Sequence of chain 1.A:
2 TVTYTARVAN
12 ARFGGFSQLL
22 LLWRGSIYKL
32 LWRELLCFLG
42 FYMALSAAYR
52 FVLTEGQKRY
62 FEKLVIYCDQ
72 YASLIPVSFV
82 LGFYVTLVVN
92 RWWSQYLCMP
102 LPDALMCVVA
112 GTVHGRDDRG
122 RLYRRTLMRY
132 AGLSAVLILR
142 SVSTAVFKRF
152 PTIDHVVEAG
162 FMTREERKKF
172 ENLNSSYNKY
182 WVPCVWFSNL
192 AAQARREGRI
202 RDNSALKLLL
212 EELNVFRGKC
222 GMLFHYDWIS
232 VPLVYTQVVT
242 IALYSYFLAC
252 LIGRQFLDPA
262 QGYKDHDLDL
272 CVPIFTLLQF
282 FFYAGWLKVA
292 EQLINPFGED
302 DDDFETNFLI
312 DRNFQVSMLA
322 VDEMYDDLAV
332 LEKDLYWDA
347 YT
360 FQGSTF

A protein and the small-molecule ligand that binds it are described below.
Small molecule (SMILES): C[C@@H]1CC[C@@]2(OC1)O[C@H]1C[C@H]3[C@@H]4CC=C5C[C@@H](OCCC(CO)CO)CC[C@]5(C)[C@H]4CC[C@]3(C)[C@H]1[C@@H]2C

Binding-site contacts:
Ligand atom C05 contacts residue ILE253 of chain 1.A at 3.5 Å (hydrophobic).
Ligand atom C18 contacts residue LEU65 of chain 1.A at 3.2 Å (hydrophobic).
Ligand atom O52 contacts residue GLY57 of chain 1.A at 3.0 Å (h-bond).
Ligand atom C12 contacts residue LEU249 of chain 1.A at 3.6 Å (hydrophobic).
Ligand atom C12 contacts residue ILE253 of chain 1.A at 4.0 Å (hydrophobic).
Ligand atom O52 contacts residue TYR61 of chain 1.A at 3.3 Å.
Ligand atom C13 contacts residue LEU249 of chain 1.A at 4.0 Å (hydrophobic).
Ligand atom C24 contacts residue MC31 of chain 1.J at 3.5 Å.
Ligand atom C11 contacts residue ILE253 of chain 1.A at 3.6 Å (hydrophobic).
Ligand atom C21 contacts residue GLN58 of chain 1.A at 3.4 Å.
Ligand atom C13 contacts residue ILE253 of chain 1.A at 3.1 Å (hydrophobic).
Ligand atom C25 contacts residue MC31 of chain 1.J at 4.0 Å.
Ligand atom C04 contacts residue LEU65 of chain 1.A at 4.0 Å (hydrophobic).
Ligand atom C51 contacts residue TYR61 of chain 1.A at 3.6 Å (hydrophobic).
Ligand atom C27 contacts residue GLY57 of chain 1.A at 3.8 Å.
Ligand atom C27 contacts residue GLN58 of chain 1.A at 3.9 Å.
Ligand atom C26 contacts residue GLY57 of chain 1.A at 3.6 Å.
Ligand atom C01 contacts residue MC31 of chain 1.K at 4.0 Å.
Ligand atom C24 contacts residue TYR61 of chain 1.A at 3.7 Å (hydrophobic).
Ligand atom C18 contacts residue PHE62 of chain 1.A at 3.4 Å (hydrophobic).
Ligand atom C51 contacts residue GLY57 of chain 1.A at 3.9 Å.
Ligand atom C19 contacts residue TYR61 of chain 1.A at 3.8 Å (hydrophobic).
Ligand atom C17 contacts residue PHE62 of chain 1.A at 4.0 Å (hydrophobic).
Ligand atom C15 contacts residue MC31 of chain 1.K at 3.7 Å.
Ligand atom O28 contacts residue GLY57 of chain 1.A at 3.7 Å.
Ligand atom C26 contacts residue TYR61 of chain 1.A at 4.0 Å (hydrophobic).
Ligand atom C13 contacts residue LEU252 of chain 1.A at 3.7 Å (hydrophobic).
Ligand atom C20 contacts residue TYR61 of chain 1.A at 4.0 Å (hydrophobic).
Ligand atom C19 contacts residue PHE62 of chain 1.A at 3.5 Å (hydrophobic).
Ligand atom C26 contacts residue GLN58 of chain 1.A at 4.0 Å.
Ligand atom C75 contacts residue GLN58 of chain 1.A at 4.1 Å.
Ligand atom O23 contacts residue GLN58 of chain 1.A at 3.7 Å.
Ligand atom C04 contacts residue ILE253 of chain 1.A at 3.6 Å (hydrophobic).
Ligand atom C21 contacts residue TYR61 of chain 1.A at 3.5 Å (hydrophobic).
Ligand atom C22 contacts residue TYR61 of chain 1.A at 3.6 Å (hydrophobic).
Ligand atom O23 contacts residue TYR61 of chain 1.A at 3.7 Å.
Ligand atom C78 contacts residue LEU54 of chain 1.A at 3.7 Å (hydrophobic).
Ligand atom C13 contacts residue LEU46 of chain 1.A at 3.7 Å (hydrophobic).
Ligand atom O16 contacts residue ILE253 of chain 1.A at 3.1 Å.
Ligand atom C01 contacts residue LEU46 of chain 1.A at 3.9 Å (hydrophobic).